Binding-site contacts:
Ligand atom C4 contacts residue ASN170 of chain 3.E at 4.2 Å.
Ligand atom C2 contacts residue ASN170 of chain 3.E at 2.3 Å.
Ligand atom O6 contacts residue ASN168 of chain 3.E at 4.5 Å.
Ligand atom C8 contacts residue ASN170 of chain 3.E at 4.4 Å.
Ligand atom C6 contacts residue VAL169 of chain 3.E at 4.1 Å (hydrophobic).
Ligand atom O7 contacts residue ASN170 of chain 3.E at 3.2 Å (h-bond).
Ligand atom C5 contacts residue ASN168 of chain 3.E at 3.7 Å.
Ligand atom C5 contacts residue ASN170 of chain 3.E at 3.7 Å.
Ligand atom C4 contacts residue GLU264 of chain 3.E at 3.5 Å.
Ligand atom C3 contacts residue GLU264 of chain 3.E at 4.5 Å.
Ligand atom C6 contacts residue ASN168 of chain 3.E at 3.5 Å.
Ligand atom C1 contacts residue ASN170 of chain 3.E at 1.4 Å.
Ligand atom O5 contacts residue ASN170 of chain 3.E at 2.4 Å (h-bond).
Ligand atom O5 contacts residue ASN168 of chain 3.E at 3.9 Å.
Ligand atom C1 contacts residue ASN168 of chain 3.E at 4.2 Å.
Ligand atom O4 contacts residue GLU264 of chain 3.E at 3.3 Å (salt-bridge).
Ligand atom O3 contacts residue GLU264 of chain 3.E at 4.2 Å.
Ligand atom C3 contacts residue ASN170 of chain 3.E at 3.7 Å.
Ligand atom C7 contacts residue ASN170 of chain 3.E at 3.2 Å.
Ligand atom N2 contacts residue ASN170 of chain 3.E at 2.8 Å (h-bond).

Sequence of chain 3.E:
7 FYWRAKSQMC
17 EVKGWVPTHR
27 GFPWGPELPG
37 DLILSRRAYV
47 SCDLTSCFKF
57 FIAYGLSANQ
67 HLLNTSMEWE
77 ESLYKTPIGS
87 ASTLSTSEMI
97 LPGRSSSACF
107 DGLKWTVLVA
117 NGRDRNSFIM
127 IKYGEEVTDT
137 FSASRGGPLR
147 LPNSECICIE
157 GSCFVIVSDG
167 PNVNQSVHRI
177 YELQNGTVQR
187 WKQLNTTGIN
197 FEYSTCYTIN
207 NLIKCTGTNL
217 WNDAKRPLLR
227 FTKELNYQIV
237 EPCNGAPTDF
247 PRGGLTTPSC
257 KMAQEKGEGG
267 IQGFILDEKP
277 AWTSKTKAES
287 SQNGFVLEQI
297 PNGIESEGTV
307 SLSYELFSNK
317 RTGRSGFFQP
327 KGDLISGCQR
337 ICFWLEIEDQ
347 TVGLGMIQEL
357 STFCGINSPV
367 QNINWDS

The small molecule below binds the protein below.
Small molecule (SMILES): CC(=O)N[C@H]1CO[C@H](CO[C@@H]2O[C@@H](C)[C@@H](O)[C@@H](O)[C@@H]2O)[C@@H](O)[C@@H]1O